Sequence of chain 1.A:
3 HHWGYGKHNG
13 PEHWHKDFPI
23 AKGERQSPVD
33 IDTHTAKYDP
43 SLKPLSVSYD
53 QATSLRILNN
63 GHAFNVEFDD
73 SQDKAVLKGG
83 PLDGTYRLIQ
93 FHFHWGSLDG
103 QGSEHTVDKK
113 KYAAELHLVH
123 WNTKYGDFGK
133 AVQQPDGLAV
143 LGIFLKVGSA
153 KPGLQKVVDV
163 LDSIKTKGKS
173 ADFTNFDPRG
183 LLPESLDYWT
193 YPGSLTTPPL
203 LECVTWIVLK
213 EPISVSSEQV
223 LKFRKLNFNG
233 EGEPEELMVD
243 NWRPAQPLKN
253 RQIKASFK

Binding-site contacts:
Ligand atom O1 contacts residue ZN1 of chain 1.B at 3.0 Å.
Ligand atom C9 contacts residue PHE130 of chain 1.A at 3.7 Å (hydrophobic).
Ligand atom O1 contacts residue VAL142 of chain 1.A at 3.9 Å.
Ligand atom S1 contacts residue HIS94 of chain 1.A at 3.9 Å.
Ligand atom N3 contacts residue HIS94 of chain 1.A at 3.3 Å (h-bond).
Ligand atom C3 contacts residue LEU197 of chain 1.A at 3.8 Å (hydrophobic).
Ligand atom O2 contacts residue LEU197 of chain 1.A at 3.4 Å.
Ligand atom C10 contacts residue LEU197 of chain 1.A at 3.9 Å (hydrophobic).
Ligand atom S1 contacts residue ZN1 of chain 1.B at 3.0 Å.
Ligand atom C4 contacts residue LEU197 of chain 1.A at 4.0 Å (hydrophobic).
Ligand atom N3 contacts residue HIS119 of chain 1.A at 3.4 Å (h-bond).
Ligand atom C12 contacts residue GOL1 of chain 1.E at 4.0 Å.
Ligand atom O1 contacts residue HIS94 of chain 1.A at 3.2 Å.
Ligand atom C11 contacts residue LEU197 of chain 1.A at 3.8 Å (hydrophobic).
Ligand atom C6 contacts residue PRO201 of chain 1.A at 4.0 Å (hydrophobic).
Ligand atom C11 contacts residue THR198 of chain 1.A at 4.0 Å.
Ligand atom C12 contacts residue THR199 of chain 1.A at 3.2 Å.
Ligand atom C9 contacts residue LEU197 of chain 1.A at 3.7 Å (hydrophobic).
Ligand atom C1 contacts residue LEU197 of chain 1.A at 3.8 Å (hydrophobic).
Ligand atom C3 contacts residue VAL121 of chain 1.A at 4.1 Å (hydrophobic).
Ligand atom C11 contacts residue THR199 of chain 1.A at 3.6 Å.
Ligand atom C1 contacts residue GOL1 of chain 1.E at 3.9 Å.
Ligand atom C3 contacts residue HIS94 of chain 1.A at 4.1 Å.
Ligand atom S1 contacts residue HIS119 of chain 1.A at 4.0 Å.
Ligand atom N3 contacts residue HIS96 of chain 1.A at 3.3 Å (h-bond).
Ligand atom C2 contacts residue LEU197 of chain 1.A at 3.7 Å (hydrophobic).
Ligand atom C10 contacts residue ZN1 of chain 1.B at 4.1 Å.
Ligand atom S1 contacts residue THR198 of chain 1.A at 3.9 Å.
Ligand atom C7 contacts residue PRO201 of chain 1.A at 4.1 Å (hydrophobic).
Ligand atom O2 contacts residue TRP208 of chain 1.A at 3.6 Å.
Ligand atom O1 contacts residue HIS119 of chain 1.A at 3.5 Å (h-bond).
Ligand atom N3 contacts residue THR198 of chain 1.A at 2.8 Å (h-bond).
Ligand atom C2 contacts residue GOL1 of chain 1.E at 4.1 Å.
Ligand atom C8 contacts residue PHE130 of chain 1.A at 3.8 Å (hydrophobic).
Ligand atom N3 contacts residue GLU106 of chain 1.A at 4.1 Å.
Ligand atom O2 contacts residue ZN1 of chain 1.B at 4.1 Å.
Ligand atom O2 contacts residue THR198 of chain 1.A at 3.0 Å (h-bond).
Ligand atom C12 contacts residue LEU197 of chain 1.A at 3.9 Å (hydrophobic).
Ligand atom N3 contacts residue ZN1 of chain 1.B at 1.9 Å.
Ligand atom O1 contacts residue VAL121 of chain 1.A at 3.8 Å.

This small molecule binds to this protein.
Small molecule (SMILES): N#Cc1ccc(-c2ccc(S(N)(=O)=O)cc2)cc1